Sequence of chain 3.F:
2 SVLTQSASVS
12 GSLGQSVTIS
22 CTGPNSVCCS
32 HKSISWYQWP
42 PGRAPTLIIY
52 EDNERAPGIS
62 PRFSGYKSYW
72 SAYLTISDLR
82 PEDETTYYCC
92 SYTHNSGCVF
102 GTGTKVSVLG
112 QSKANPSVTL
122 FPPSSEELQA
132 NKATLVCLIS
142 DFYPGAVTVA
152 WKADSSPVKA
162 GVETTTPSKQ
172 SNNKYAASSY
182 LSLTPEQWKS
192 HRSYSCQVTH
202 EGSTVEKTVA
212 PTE

Binding-site contacts:
Ligand atom C7 contacts residue ARG56 of chain 3.F at 4.0 Å.
Ligand atom O4 contacts residue GLU55 of chain 3.F at 4.4 Å.
Ligand atom C6 contacts residue ASN107 of chain 3.B at 4.5 Å.
Ligand atom O7 contacts residue ARG56 of chain 3.F at 2.9 Å (salt-bridge).
Ligand atom C1 contacts residue ASN107 of chain 3.B at 1.4 Å.
Ligand atom C8 contacts residue ASN107 of chain 3.B at 4.3 Å.
Ligand atom O5 contacts residue GLU55 of chain 3.F at 4.3 Å.
Ligand atom C7 contacts residue ASN107 of chain 3.B at 3.2 Å.
Ligand atom C3 contacts residue ASN107 of chain 3.B at 3.8 Å.
Ligand atom O3 contacts residue ARG56 of chain 3.F at 3.9 Å.
Ligand atom O7 contacts residue GLU110 of chain 3.B at 4.2 Å.
Ligand atom O3 contacts residue ASN54 of chain 3.F at 3.8 Å.
Ligand atom N2 contacts residue ASN107 of chain 3.B at 2.9 Å (h-bond).
Ligand atom C4 contacts residue ASN107 of chain 3.B at 4.2 Å.
Ligand atom C4 contacts residue GLU55 of chain 3.F at 3.8 Å.
Ligand atom O4 contacts residue ASN54 of chain 3.F at 4.3 Å.
Ligand atom C6 contacts residue GLU55 of chain 3.F at 3.5 Å.
Ligand atom O3 contacts residue GLU55 of chain 3.F at 4.1 Å.
Ligand atom C2 contacts residue ARG56 of chain 3.F at 4.3 Å.
Ligand atom C4 contacts residue ASN54 of chain 3.F at 4.5 Å.
Ligand atom N2 contacts residue ARG56 of chain 3.F at 3.8 Å.
Ligand atom O4 contacts residue GLU2 of chain 3.A at 3.9 Å.
Ligand atom O6 contacts residue GLU55 of chain 3.F at 4.3 Å.
Ligand atom C5 contacts residue ASN107 of chain 3.B at 3.7 Å.
Ligand atom O6 contacts residue GLU2 of chain 3.A at 4.4 Å.
Ligand atom C8 contacts residue ARG56 of chain 3.F at 3.4 Å.
Ligand atom O7 contacts residue ASN107 of chain 3.B at 3.1 Å (h-bond).
Ligand atom O5 contacts residue ASN107 of chain 3.B at 2.4 Å (h-bond).
Ligand atom C5 contacts residue GLU2 of chain 3.A at 4.0 Å.
Ligand atom C2 contacts residue ASN107 of chain 3.B at 2.5 Å.
Ligand atom C5 contacts residue GLU55 of chain 3.F at 4.1 Å.

The small molecule below binds the protein below.
Small molecule (SMILES): CC(=O)N[C@@H]1[C@@H](O)[C@H](O)[C@@H](CO)O[C@H]1O

Sequence of chain 3.A:
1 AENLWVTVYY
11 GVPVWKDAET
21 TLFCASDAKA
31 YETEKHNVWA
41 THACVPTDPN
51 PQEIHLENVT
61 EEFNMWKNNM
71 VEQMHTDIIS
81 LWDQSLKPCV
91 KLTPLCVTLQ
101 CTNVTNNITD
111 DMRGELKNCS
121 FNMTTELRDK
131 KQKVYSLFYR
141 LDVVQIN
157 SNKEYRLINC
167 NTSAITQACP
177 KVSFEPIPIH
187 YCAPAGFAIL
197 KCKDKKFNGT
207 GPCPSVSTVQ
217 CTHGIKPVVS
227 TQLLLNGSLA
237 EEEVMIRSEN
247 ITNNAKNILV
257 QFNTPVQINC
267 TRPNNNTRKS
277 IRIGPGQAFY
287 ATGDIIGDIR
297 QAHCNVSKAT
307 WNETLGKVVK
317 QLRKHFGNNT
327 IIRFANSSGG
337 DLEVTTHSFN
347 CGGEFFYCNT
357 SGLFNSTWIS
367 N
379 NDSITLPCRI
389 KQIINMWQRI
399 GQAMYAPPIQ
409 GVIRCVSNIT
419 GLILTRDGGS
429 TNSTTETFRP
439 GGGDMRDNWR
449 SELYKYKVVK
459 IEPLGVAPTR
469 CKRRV

Sequence of chain 3.B:
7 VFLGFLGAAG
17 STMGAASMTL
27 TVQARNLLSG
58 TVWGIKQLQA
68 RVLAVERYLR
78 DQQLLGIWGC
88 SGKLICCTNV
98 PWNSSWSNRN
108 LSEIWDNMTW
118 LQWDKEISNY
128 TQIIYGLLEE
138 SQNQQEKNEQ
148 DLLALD